Binding-site contacts:
Ligand atom O7 contacts residue MET126 of chain 5.C at 3.1 Å.
Ligand atom O6 contacts residue THR48 of chain 5.D at 4.0 Å.
Ligand atom O5 contacts residue THR48 of chain 5.D at 4.0 Å.
Ligand atom C2 contacts residue NAG1 of chain 5.T at 4.1 Å.
Ligand atom O7 contacts residue ASN75 of chain 5.C at 3.2 Å (h-bond).
Ligand atom C4 contacts residue NAG1 of chain 5.T at 2.9 Å.
Ligand atom C1 contacts residue ASN75 of chain 5.C at 1.3 Å.
Ligand atom C6 contacts residue NAG1 of chain 5.T at 3.4 Å.
Ligand atom O3 contacts residue NAG1 of chain 5.T at 2.4 Å (h-bond).
Ligand atom O6 contacts residue GLU46 of chain 5.D at 3.8 Å.
Ligand atom N2 contacts residue ASN75 of chain 5.C at 3.0 Å (h-bond).
Ligand atom C4 contacts residue ASN75 of chain 5.C at 4.0 Å.
Ligand atom C6 contacts residue ASN75 of chain 5.C at 3.8 Å.
Ligand atom C3 contacts residue NAG1 of chain 5.T at 3.3 Å.
Ligand atom C7 contacts residue ASN75 of chain 5.C at 2.8 Å.
Ligand atom C2 contacts residue ASN75 of chain 5.C at 2.6 Å.
Ligand atom C5 contacts residue NAG1 of chain 5.T at 3.7 Å.
Ligand atom C8 contacts residue PHE98 of chain 5.C at 3.6 Å (hydrophobic).
Ligand atom C8 contacts residue ASN75 of chain 5.C at 3.0 Å.
Ligand atom C7 contacts residue MET126 of chain 5.C at 3.8 Å (hydrophobic).
Ligand atom C3 contacts residue ASN75 of chain 5.C at 3.5 Å.
Ligand atom O6 contacts residue ASN75 of chain 5.C at 3.8 Å.
Ligand atom C5 contacts residue ASN75 of chain 5.C at 3.2 Å.
Ligand atom C8 contacts residue MET126 of chain 5.C at 3.7 Å (hydrophobic).
Ligand atom O6 contacts residue NAG1 of chain 5.T at 4.1 Å.
Ligand atom O5 contacts residue ASN75 of chain 5.C at 2.1 Å (h-bond).
Ligand atom C6 contacts residue THR48 of chain 5.D at 4.4 Å.
Ligand atom C6 contacts residue CYS45 of chain 5.D at 4.4 Å (hydrophobic).
Ligand atom O4 contacts residue NAG1 of chain 5.T at 1.6 Å.
Ligand atom O6 contacts residue CYS45 of chain 5.D at 3.4 Å (h-bond).

This small molecule binds to this protein.
Small molecule (SMILES): CC(=O)N[C@@H]1[C@@H](O)[C@H](O)[C@@H](CO)O[C@H]1O

Sequence of chain 5.C:
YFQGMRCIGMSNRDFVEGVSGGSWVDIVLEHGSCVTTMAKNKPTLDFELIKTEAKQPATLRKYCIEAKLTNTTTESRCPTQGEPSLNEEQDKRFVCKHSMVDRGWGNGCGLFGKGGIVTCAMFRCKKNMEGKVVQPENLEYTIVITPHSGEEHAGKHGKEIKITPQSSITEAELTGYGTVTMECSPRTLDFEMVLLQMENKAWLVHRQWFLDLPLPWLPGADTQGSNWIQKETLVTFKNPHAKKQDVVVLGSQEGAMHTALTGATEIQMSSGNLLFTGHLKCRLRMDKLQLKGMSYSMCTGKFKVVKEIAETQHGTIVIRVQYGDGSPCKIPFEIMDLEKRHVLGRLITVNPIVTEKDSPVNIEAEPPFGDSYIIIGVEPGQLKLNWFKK

Sequence of chain 5.D:
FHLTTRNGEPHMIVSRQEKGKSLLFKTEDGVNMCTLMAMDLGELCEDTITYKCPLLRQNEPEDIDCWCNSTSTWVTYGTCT